Binding-site contacts:
Ligand atom C3 contacts residue ASN276 of chain 1.A at 3.7 Å.
Ligand atom O5 contacts residue ASN276 of chain 1.A at 2.4 Å (h-bond).
Ligand atom O7 contacts residue ASN276 of chain 1.A at 3.9 Å.
Ligand atom C1 contacts residue ASN276 of chain 1.A at 1.4 Å.
Ligand atom N2 contacts residue ASN276 of chain 1.A at 2.9 Å (h-bond).
Ligand atom C7 contacts residue ASN276 of chain 1.A at 3.7 Å.
Ligand atom C5 contacts residue ASN276 of chain 1.A at 3.6 Å.
Ligand atom C4 contacts residue ASN276 of chain 1.A at 4.2 Å.
Ligand atom C2 contacts residue ASN276 of chain 1.A at 2.3 Å.

The protein below binds the small molecule below.
Small molecule (SMILES): CC(=O)N[C@H]1[C@H](O[C@H]2[C@H](O)[C@@H](NC(C)=O)CO[C@@H]2CO)O[C@H](CO)[C@@H](O)[C@@H]1O

Sequence of chain 1.A:
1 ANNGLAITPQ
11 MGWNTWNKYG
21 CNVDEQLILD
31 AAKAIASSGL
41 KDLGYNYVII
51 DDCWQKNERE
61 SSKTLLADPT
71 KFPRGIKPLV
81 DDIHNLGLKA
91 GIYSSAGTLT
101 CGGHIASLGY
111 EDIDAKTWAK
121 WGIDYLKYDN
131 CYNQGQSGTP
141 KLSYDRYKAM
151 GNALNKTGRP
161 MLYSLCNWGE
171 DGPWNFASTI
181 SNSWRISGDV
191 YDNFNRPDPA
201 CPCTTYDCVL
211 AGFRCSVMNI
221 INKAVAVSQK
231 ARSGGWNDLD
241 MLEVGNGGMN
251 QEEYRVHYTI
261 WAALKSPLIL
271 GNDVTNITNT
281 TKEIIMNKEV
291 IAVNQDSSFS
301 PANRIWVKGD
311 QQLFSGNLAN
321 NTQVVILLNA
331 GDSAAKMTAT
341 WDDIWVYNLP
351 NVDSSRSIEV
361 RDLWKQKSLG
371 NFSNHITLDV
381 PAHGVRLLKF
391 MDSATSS